Binding-site contacts:
Ligand atom N2 contacts residue THR156 of chain 3.B at 4.0 Å.
Ligand atom O5 contacts residue SER151 of chain 3.B at 3.9 Å.
Ligand atom O6 contacts residue GLU150 of chain 3.B at 3.6 Å.
Ligand atom C2 contacts residue ASN154 of chain 3.B at 2.5 Å.
Ligand atom O7 contacts residue ASN154 of chain 3.B at 3.6 Å.
Ligand atom O5 contacts residue GLU150 of chain 3.B at 3.6 Å.
Ligand atom C4 contacts residue ASN154 of chain 3.B at 4.2 Å.
Ligand atom C1 contacts residue GLU150 of chain 3.B at 4.2 Å.
Ligand atom C1 contacts residue SER151 of chain 3.B at 4.1 Å.
Ligand atom O6 contacts residue ALA147 of chain 3.B at 3.6 Å (h-bond).
Ligand atom C7 contacts residue THR156 of chain 3.B at 4.5 Å.
Ligand atom C1 contacts residue THR156 of chain 3.B at 3.5 Å.
Ligand atom C8 contacts residue THR156 of chain 3.B at 4.1 Å.
Ligand atom C6 contacts residue ALA147 of chain 3.B at 3.5 Å (hydrophobic).
Ligand atom C1 contacts residue ASN154 of chain 3.B at 1.4 Å.
Ligand atom O5 contacts residue ALA147 of chain 3.B at 4.5 Å.
Ligand atom C2 contacts residue THR156 of chain 3.B at 4.4 Å.
Ligand atom N2 contacts residue ASN154 of chain 3.B at 3.0 Å (h-bond).
Ligand atom O5 contacts residue THR156 of chain 3.B at 4.2 Å.
Ligand atom C3 contacts residue ASN154 of chain 3.B at 3.8 Å.
Ligand atom C5 contacts residue ASN154 of chain 3.B at 3.7 Å.
Ligand atom O5 contacts residue ASN154 of chain 3.B at 2.4 Å (h-bond).
Ligand atom C7 contacts residue ASN154 of chain 3.B at 3.5 Å.

This small molecule binds to this protein.
Small molecule (SMILES): CC(=O)N[C@@H]1[C@@H](O)[C@H](O)[C@@H](CO)O[C@H]1O

Sequence of chain 3.B:
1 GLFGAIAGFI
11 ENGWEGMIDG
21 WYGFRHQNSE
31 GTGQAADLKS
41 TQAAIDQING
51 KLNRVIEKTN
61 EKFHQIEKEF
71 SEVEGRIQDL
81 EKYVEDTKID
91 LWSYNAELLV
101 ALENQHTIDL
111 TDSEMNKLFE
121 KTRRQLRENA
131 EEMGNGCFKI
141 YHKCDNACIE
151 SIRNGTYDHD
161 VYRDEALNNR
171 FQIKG